Sequence of chain 46.C:
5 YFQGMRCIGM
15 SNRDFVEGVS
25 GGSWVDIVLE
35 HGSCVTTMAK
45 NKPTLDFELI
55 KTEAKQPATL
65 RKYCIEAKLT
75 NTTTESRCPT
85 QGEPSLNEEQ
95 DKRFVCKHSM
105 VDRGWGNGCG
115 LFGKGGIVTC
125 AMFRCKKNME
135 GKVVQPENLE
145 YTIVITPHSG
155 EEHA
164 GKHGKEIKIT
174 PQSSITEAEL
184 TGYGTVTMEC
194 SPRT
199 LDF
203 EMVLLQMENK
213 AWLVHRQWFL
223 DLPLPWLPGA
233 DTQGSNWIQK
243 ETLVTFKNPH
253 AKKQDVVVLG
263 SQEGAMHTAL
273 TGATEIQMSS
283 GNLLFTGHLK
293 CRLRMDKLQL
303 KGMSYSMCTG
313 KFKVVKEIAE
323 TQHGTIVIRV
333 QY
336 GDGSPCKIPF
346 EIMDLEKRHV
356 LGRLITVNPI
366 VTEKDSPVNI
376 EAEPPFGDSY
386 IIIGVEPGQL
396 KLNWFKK

This small molecule binds to this protein.
Small molecule (SMILES): CC(=O)N[C@@H]1[C@@H](O)[C@H](O)[C@@H](CO)O[C@H]1O

Sequence of chain 46.D:
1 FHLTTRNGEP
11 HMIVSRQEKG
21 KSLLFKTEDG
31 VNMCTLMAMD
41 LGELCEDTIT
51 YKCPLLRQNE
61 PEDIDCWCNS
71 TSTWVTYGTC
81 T

Binding-site contacts:
Ligand atom C1 contacts residue ASN75 of chain 46.C at 1.3 Å.
Ligand atom O5 contacts residue THR48 of chain 46.D at 4.0 Å.
Ligand atom O6 contacts residue NAG1 of chain 46.T at 4.1 Å.
Ligand atom C3 contacts residue NAG1 of chain 46.T at 3.3 Å.
Ligand atom C4 contacts residue NAG1 of chain 46.T at 2.9 Å.
Ligand atom C7 contacts residue MET126 of chain 46.C at 3.8 Å (hydrophobic).
Ligand atom C8 contacts residue ASN75 of chain 46.C at 3.0 Å.
Ligand atom C6 contacts residue ASN75 of chain 46.C at 3.8 Å.
Ligand atom C6 contacts residue NAG1 of chain 46.T at 3.4 Å.
Ligand atom O6 contacts residue GLU46 of chain 46.D at 3.8 Å.
Ligand atom C3 contacts residue ASN75 of chain 46.C at 3.5 Å.
Ligand atom C5 contacts residue ASN75 of chain 46.C at 3.2 Å.
Ligand atom C7 contacts residue ASN75 of chain 46.C at 2.8 Å.
Ligand atom O7 contacts residue ASN75 of chain 46.C at 3.2 Å (h-bond).
Ligand atom O4 contacts residue NAG1 of chain 46.T at 1.6 Å.
Ligand atom C4 contacts residue ASN75 of chain 46.C at 4.0 Å.
Ligand atom C2 contacts residue ASN75 of chain 46.C at 2.6 Å.
Ligand atom C6 contacts residue CYS45 of chain 46.D at 4.4 Å (hydrophobic).
Ligand atom C2 contacts residue NAG1 of chain 46.T at 4.1 Å.
Ligand atom C6 contacts residue THR48 of chain 46.D at 4.4 Å.
Ligand atom O3 contacts residue NAG1 of chain 46.T at 2.4 Å (h-bond).
Ligand atom N2 contacts residue ASN75 of chain 46.C at 3.0 Å (h-bond).
Ligand atom O6 contacts residue THR48 of chain 46.D at 4.0 Å.
Ligand atom O6 contacts residue ASN75 of chain 46.C at 3.8 Å.
Ligand atom O6 contacts residue CYS45 of chain 46.D at 3.4 Å (h-bond).
Ligand atom C8 contacts residue MET126 of chain 46.C at 3.7 Å (hydrophobic).
Ligand atom O7 contacts residue MET126 of chain 46.C at 3.1 Å.
Ligand atom O5 contacts residue ASN75 of chain 46.C at 2.1 Å (h-bond).
Ligand atom C5 contacts residue NAG1 of chain 46.T at 3.7 Å.
Ligand atom C8 contacts residue PHE98 of chain 46.C at 3.6 Å (hydrophobic).